Binding-site contacts:
Ligand atom OD2 contacts residue TYR187 of chain 1.A at 3.6 Å.
Ligand atom N contacts residue PLP1 of chain 1.C at 1.4 Å.
Ligand atom C contacts residue LYS53 of chain 1.A at 3.9 Å.
Ligand atom N contacts residue LYS53 of chain 1.A at 3.0 Å (salt-bridge).
Ligand atom CG contacts residue TYR187 of chain 1.A at 3.5 Å (hydrophobic).
Ligand atom OD2 contacts residue MG1 of chain 1.F at 2.1 Å.
Ligand atom C contacts residue PLP1 of chain 1.C at 3.7 Å.
Ligand atom OD1 contacts residue HIS361 of chain 1.A at 3.1 Å (h-bond).
Ligand atom CB contacts residue MG1 of chain 1.D at 4.0 Å.
Ligand atom OXT contacts residue ASN328 of chain 1.B at 3.6 Å.
Ligand atom OXT contacts residue GLN329 of chain 1.B at 2.9 Å (h-bond).
Ligand atom C contacts residue ASN328 of chain 1.B at 3.8 Å.
Ligand atom CB contacts residue TYR187 of chain 1.A at 3.8 Å (hydrophobic).
Ligand atom CB contacts residue PLP1 of chain 1.C at 3.2 Å.
Ligand atom OD1 contacts residue MG1 of chain 1.D at 2.1 Å.
Ligand atom CA contacts residue LYS53 of chain 1.A at 3.6 Å.
Ligand atom CA contacts residue HIS182 of chain 1.A at 4.1 Å.
Ligand atom CA contacts residue MG1 of chain 1.D at 4.0 Å.
Ligand atom OB contacts residue HIS182 of chain 1.A at 2.8 Å (h-bond).
Ligand atom OB contacts residue ASN328 of chain 1.B at 4.1 Å.
Ligand atom OD1 contacts residue MG1 of chain 1.F at 4.2 Å.
Ligand atom C contacts residue ARG151 of chain 1.A at 3.8 Å.
Ligand atom N contacts residue HIS182 of chain 1.A at 3.4 Å (h-bond).
Ligand atom CG contacts residue MG1 of chain 1.D at 3.4 Å.
Ligand atom O contacts residue GLN329 of chain 1.B at 3.6 Å (h-bond).
Ligand atom O contacts residue ASN328 of chain 1.B at 3.4 Å.
Ligand atom CA contacts residue PLP1 of chain 1.C at 2.5 Å.
Ligand atom OB contacts residue ARG151 of chain 1.A at 3.9 Å.
Ligand atom OD1 contacts residue TYR187 of chain 1.A at 3.4 Å.
Ligand atom C contacts residue GLN329 of chain 1.B at 3.6 Å.
Ligand atom O contacts residue ARG151 of chain 1.A at 2.8 Å (salt-bridge).
Ligand atom CB contacts residue HIS182 of chain 1.A at 3.6 Å.
Ligand atom O contacts residue PLP1 of chain 1.C at 3.6 Å (h-bond).
Ligand atom OB contacts residue HIS150 of chain 1.A at 3.5 Å (h-bond).
Ligand atom OB contacts residue PLP1 of chain 1.C at 3.8 Å.
Ligand atom OB contacts residue MG1 of chain 1.F at 2.1 Å.
Ligand atom CB contacts residue MG1 of chain 1.F at 3.1 Å.
Ligand atom N contacts residue ARG151 of chain 1.A at 4.0 Å.
Ligand atom CA contacts residue MG1 of chain 1.F at 4.2 Å.
Ligand atom CG contacts residue MG1 of chain 1.F at 3.0 Å.

Sequence of chain 1.B:
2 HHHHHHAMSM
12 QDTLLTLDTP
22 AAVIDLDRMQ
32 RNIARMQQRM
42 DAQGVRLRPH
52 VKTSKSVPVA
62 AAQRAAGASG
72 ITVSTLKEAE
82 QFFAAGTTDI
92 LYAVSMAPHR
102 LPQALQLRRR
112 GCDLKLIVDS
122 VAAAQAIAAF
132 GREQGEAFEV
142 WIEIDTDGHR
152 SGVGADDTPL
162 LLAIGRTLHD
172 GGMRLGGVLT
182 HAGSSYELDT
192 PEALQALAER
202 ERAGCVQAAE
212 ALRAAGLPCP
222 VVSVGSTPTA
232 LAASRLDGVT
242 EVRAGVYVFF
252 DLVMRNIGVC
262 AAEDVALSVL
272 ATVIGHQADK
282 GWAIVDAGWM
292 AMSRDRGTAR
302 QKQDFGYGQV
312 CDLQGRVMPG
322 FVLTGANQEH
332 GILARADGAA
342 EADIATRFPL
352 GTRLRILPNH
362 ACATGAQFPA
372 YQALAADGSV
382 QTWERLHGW

Sequence of chain 1.A:
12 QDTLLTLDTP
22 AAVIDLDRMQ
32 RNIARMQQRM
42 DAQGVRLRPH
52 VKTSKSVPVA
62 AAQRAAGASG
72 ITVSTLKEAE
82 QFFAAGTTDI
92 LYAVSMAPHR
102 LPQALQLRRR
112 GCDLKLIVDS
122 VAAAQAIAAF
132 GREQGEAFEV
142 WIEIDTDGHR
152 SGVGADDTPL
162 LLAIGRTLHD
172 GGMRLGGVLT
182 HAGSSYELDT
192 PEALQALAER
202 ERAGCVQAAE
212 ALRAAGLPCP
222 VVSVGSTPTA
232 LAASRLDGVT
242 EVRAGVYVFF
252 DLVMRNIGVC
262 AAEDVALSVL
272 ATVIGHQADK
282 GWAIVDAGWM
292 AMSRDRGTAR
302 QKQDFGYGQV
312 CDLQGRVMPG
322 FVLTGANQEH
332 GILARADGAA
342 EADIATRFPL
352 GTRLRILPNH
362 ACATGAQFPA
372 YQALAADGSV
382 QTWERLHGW

This small molecule binds to this protein.
Small molecule (SMILES): N[C@@H](C(=O)O)[C@H](O)C(=O)O